A small-molecule ligand and the protein it binds are described below.
Small molecule (SMILES): Nc1ncnc2c1ncn2[C@@H]1O[C@H](CO[P](=O)(O)O[P](=O)(O)NP(=O)(O)O)[C@@H](O)[C@H]1O

Binding-site contacts:
Ligand atom C8 contacts residue ASN44 of chain 1.F at 2.9 Å.
Ligand atom N6 contacts residue ASP78 of chain 1.F at 2.7 Å (salt-bridge).
Ligand atom O2A contacts residue LYS115 of chain 1.F at 2.5 Å (salt-bridge).
Ligand atom O1B contacts residue MG1 of chain 1.R at 1.7 Å.
Ligand atom O2' contacts residue SER99 of chain 1.F at 3.3 Å (h-bond).
Ligand atom N7 contacts residue ASN44 of chain 1.F at 3.1 Å.
Ligand atom O1B contacts residue LYS100 of chain 1.F at 3.2 Å (salt-bridge).
Ligand atom O5' contacts residue ASN44 of chain 1.F at 3.4 Å (h-bond).
Ligand atom O3G contacts residue TYR110 of chain 1.F at 3.2 Å (h-bond).
Ligand atom O2A contacts residue GLY113 of chain 1.F at 3.1 Å (h-bond).
Ligand atom O2A contacts residue VAL114 of chain 1.F at 2.7 Å.
Ligand atom PA contacts residue MG1 of chain 1.R at 2.6 Å.
Ligand atom PG contacts residue MG1 of chain 1.R at 3.1 Å.
Ligand atom O2' contacts residue PHE9 of chain 1.E at 3.0 Å.
Ligand atom N3B contacts residue MG1 of chain 1.R at 3.2 Å.
Ligand atom PB contacts residue MG1 of chain 1.R at 2.6 Å.
Ligand atom N1 contacts residue ALA48 of chain 1.F at 3.4 Å.
Ligand atom N3 contacts residue ILE83 of chain 1.F at 3.0 Å.
Ligand atom N3B contacts residue TYR110 of chain 1.F at 3.5 Å (h-bond).
Ligand atom O1G contacts residue GLY111 of chain 1.F at 3.2 Å (h-bond).
Ligand atom O2G contacts residue MG1 of chain 1.R at 2.2 Å.
Ligand atom O1G contacts residue GLY113 of chain 1.F at 2.9 Å (h-bond).
Ligand atom O1G contacts residue LEU112 of chain 1.F at 2.9 Å (h-bond).
Ligand atom C2 contacts residue ILE83 of chain 1.F at 3.2 Å (hydrophobic).
Ligand atom C5' contacts residue LYS115 of chain 1.F at 3.3 Å.
Ligand atom PA contacts residue VAL114 of chain 1.F at 3.4 Å.
Ligand atom C4 contacts residue ILE83 of chain 1.F at 3.5 Å (hydrophobic).
Ligand atom O3A contacts residue MG1 of chain 1.R at 2.8 Å.
Ligand atom O3G contacts residue GLY108 of chain 1.F at 3.4 Å.
Ligand atom O1B contacts residue ASN44 of chain 1.F at 3.1 Å (h-bond).
Ligand atom O2B contacts residue SER98 of chain 1.F at 2.7 Å (h-bond).
Ligand atom O3G contacts residue MSE109 of chain 1.F at 2.9 Å (h-bond).
Ligand atom O5' contacts residue VAL114 of chain 1.F at 3.5 Å.
Ligand atom O3G contacts residue LYS429 of chain 1.F at 3.2 Å (salt-bridge).
Ligand atom O3' contacts residue SER99 of chain 1.F at 3.1 Å (h-bond).
Ligand atom C5' contacts residue ALA91 of chain 1.F at 3.4 Å (hydrophobic).
Ligand atom N3B contacts residue MSE109 of chain 1.F at 3.3 Å (h-bond).
Ligand atom O3' contacts residue PHE9 of chain 1.E at 3.5 Å.
Ligand atom O1A contacts residue ASN44 of chain 1.F at 2.7 Å (h-bond).
Ligand atom O1A contacts residue MG1 of chain 1.R at 1.6 Å.

Sequence of chain 1.F:
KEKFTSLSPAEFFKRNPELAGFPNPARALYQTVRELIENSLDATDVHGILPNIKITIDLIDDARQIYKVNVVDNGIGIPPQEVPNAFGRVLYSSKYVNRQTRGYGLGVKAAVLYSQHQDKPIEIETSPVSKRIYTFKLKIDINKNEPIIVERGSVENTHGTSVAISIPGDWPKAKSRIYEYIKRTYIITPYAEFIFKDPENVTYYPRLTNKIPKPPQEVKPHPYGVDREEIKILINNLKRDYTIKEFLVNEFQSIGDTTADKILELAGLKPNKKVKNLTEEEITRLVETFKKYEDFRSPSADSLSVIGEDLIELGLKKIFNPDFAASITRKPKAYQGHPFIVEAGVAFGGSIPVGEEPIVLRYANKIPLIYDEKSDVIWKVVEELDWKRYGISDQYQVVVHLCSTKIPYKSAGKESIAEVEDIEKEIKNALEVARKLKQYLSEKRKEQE

Sequence of chain 1.E:
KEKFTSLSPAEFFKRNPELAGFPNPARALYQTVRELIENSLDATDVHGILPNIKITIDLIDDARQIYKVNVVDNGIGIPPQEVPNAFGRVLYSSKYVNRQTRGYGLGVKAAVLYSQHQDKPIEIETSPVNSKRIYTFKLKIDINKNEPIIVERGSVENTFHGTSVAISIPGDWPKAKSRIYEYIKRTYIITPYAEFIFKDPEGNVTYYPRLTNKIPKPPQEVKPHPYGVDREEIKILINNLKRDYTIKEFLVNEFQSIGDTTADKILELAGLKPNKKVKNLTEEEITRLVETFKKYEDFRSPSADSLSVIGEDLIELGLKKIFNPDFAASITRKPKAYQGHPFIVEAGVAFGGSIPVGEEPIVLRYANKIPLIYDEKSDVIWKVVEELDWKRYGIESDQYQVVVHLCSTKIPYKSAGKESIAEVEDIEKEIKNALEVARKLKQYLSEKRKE